Sequence of chain 1.A:
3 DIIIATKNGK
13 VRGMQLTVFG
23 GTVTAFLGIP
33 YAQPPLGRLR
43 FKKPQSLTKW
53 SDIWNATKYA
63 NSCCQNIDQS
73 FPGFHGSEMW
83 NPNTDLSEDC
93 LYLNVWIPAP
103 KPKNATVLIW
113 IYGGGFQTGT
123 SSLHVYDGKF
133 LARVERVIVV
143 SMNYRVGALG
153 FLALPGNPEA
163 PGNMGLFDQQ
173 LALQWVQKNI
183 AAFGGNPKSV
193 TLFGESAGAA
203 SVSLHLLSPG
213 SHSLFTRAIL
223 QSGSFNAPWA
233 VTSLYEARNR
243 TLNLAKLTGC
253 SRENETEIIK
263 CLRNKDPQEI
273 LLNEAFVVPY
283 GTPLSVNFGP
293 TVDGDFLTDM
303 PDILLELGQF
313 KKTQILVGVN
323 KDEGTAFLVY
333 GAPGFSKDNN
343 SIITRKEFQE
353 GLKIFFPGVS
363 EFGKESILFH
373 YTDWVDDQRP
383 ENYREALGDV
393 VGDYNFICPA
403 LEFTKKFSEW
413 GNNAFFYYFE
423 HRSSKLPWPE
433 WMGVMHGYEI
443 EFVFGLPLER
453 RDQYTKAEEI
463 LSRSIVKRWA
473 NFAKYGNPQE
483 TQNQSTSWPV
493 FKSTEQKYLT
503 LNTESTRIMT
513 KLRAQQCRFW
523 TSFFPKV

Binding-site contacts:
Ligand atom C1 contacts residue ASN485 of chain 1.A at 1.5 Å.
Ligand atom O7 contacts residue ARG465 of chain 1.A at 4.0 Å.
Ligand atom C4 contacts residue ASN485 of chain 1.A at 4.2 Å.
Ligand atom C8 contacts residue ASN485 of chain 1.A at 4.4 Å.
Ligand atom C8 contacts residue LYS469 of chain 1.A at 4.5 Å.
Ligand atom C7 contacts residue ASN485 of chain 1.A at 3.1 Å.
Ligand atom C8 contacts residue ARG465 of chain 1.A at 3.8 Å.
Ligand atom C3 contacts residue ASN485 of chain 1.A at 3.8 Å.
Ligand atom C8 contacts residue GLU482 of chain 1.A at 4.3 Å.
Ligand atom C7 contacts residue ARG465 of chain 1.A at 3.8 Å.
Ligand atom O7 contacts residue ASN485 of chain 1.A at 2.8 Å (h-bond).
Ligand atom N2 contacts residue ARG465 of chain 1.A at 4.3 Å.
Ligand atom C2 contacts residue ASN485 of chain 1.A at 2.5 Å.
Ligand atom N2 contacts residue ASN485 of chain 1.A at 3.0 Å (h-bond).
Ligand atom O5 contacts residue ASN485 of chain 1.A at 2.4 Å (h-bond).
Ligand atom C5 contacts residue ASN485 of chain 1.A at 3.7 Å.

A protein and the small-molecule ligand that binds it are described below.
Small molecule (SMILES): CC(=O)N[C@@H]1[C@@H](O)[C@H](O)[C@@H](CO)O[C@H]1O